Sequence of chain 1.C:
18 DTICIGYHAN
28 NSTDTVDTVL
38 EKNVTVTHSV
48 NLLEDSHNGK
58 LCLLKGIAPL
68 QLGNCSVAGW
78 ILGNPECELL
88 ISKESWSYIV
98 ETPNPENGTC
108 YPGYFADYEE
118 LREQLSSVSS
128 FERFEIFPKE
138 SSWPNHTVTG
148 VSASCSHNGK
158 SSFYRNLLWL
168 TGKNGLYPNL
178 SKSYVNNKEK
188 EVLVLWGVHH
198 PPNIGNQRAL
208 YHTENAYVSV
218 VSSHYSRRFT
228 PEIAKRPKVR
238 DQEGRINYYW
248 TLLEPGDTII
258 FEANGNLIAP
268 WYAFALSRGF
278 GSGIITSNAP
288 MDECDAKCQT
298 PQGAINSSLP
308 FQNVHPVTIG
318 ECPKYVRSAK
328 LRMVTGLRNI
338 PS

The protein below binds the small molecule below.
Small molecule (SMILES): CC(=O)N[C@@H]1[C@@H](O)[C@H](O)[C@@H](CO)O[C@H]1O

Binding-site contacts:
Ligand atom C5 contacts residue NAG1 of chain 1.J at 4.4 Å.
Ligand atom C7 contacts residue ASN71 of chain 1.C at 3.3 Å.
Ligand atom O6 contacts residue NAG1 of chain 1.J at 3.2 Å (h-bond).
Ligand atom O5 contacts residue ASN71 of chain 1.C at 2.4 Å (h-bond).
Ligand atom O5 contacts residue NAG1 of chain 1.J at 3.4 Å (h-bond).
Ligand atom C3 contacts residue ASN71 of chain 1.C at 3.9 Å.
Ligand atom C8 contacts residue ASN71 of chain 1.C at 3.8 Å.
Ligand atom N2 contacts residue ASN71 of chain 1.C at 3.0 Å (h-bond).
Ligand atom C6 contacts residue NAG1 of chain 1.J at 4.0 Å.
Ligand atom C2 contacts residue ASN71 of chain 1.C at 2.5 Å.
Ligand atom C8 contacts residue GLY70 of chain 1.C at 3.7 Å.
Ligand atom C1 contacts residue ASN71 of chain 1.C at 1.5 Å.
Ligand atom C4 contacts residue ASN71 of chain 1.C at 4.3 Å.
Ligand atom C1 contacts residue NAG1 of chain 1.J at 4.4 Å.
Ligand atom O7 contacts residue ASN71 of chain 1.C at 3.2 Å (h-bond).
Ligand atom O6 contacts residue NAG2 of chain 1.J at 3.7 Å.
Ligand atom C5 contacts residue ASN71 of chain 1.C at 3.8 Å.